Sequence of chain 1.A:
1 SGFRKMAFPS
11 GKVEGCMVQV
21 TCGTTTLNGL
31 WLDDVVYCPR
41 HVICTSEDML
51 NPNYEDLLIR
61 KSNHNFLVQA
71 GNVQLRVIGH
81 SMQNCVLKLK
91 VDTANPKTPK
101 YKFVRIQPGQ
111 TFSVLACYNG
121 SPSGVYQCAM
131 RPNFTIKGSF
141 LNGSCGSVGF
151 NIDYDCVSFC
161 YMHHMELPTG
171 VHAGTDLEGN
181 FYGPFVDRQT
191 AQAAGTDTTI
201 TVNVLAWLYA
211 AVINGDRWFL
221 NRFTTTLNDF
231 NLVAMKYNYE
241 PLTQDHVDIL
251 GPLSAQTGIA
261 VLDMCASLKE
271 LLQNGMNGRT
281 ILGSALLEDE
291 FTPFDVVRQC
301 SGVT

Sequence of chain 2.A:
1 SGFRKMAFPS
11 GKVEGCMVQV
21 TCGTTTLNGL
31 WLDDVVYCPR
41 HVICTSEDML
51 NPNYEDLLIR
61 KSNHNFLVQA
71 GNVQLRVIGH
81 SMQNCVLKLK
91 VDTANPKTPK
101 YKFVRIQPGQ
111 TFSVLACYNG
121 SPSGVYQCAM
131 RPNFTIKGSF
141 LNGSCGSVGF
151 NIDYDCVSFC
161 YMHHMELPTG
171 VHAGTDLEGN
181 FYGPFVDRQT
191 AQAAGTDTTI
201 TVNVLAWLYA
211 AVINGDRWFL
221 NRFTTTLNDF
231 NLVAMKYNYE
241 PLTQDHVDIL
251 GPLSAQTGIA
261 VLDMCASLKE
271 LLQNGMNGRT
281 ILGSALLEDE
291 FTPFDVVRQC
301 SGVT

Binding-site contacts:
Ligand atom N3 contacts residue HIS164 of chain 1.A at 3.9 Å.
Ligand atom C7 contacts residue LEU141 of chain 1.A at 3.9 Å (hydrophobic).
Ligand atom N3 contacts residue GLU166 of chain 1.A at 3.7 Å.
Ligand atom C3 contacts residue MET165 of chain 1.A at 3.9 Å (hydrophobic).
Ligand atom C10 contacts residue ASN142 of chain 1.A at 3.7 Å.
Ligand atom C9 contacts residue PHE140 of chain 1.A at 3.8 Å (hydrophobic).
Ligand atom C13 contacts residue MET49 of chain 1.A at 3.8 Å (hydrophobic).
Ligand atom O1 contacts residue GLU166 of chain 1.A at 2.9 Å (salt-bridge).
Ligand atom C6 contacts residue CYS145 of chain 1.A at 3.4 Å (hydrophobic).
Ligand atom C13 contacts residue HIS41 of chain 1.A at 3.9 Å.
Ligand atom C6 contacts residue HIS164 of chain 1.A at 3.6 Å.
Ligand atom C9 contacts residue LEU141 of chain 1.A at 3.6 Å (hydrophobic).
Ligand atom N4 contacts residue SER144 of chain 1.A at 3.9 Å.
Ligand atom C14 contacts residue MET49 of chain 1.A at 3.7 Å (hydrophobic).
Ligand atom C11 contacts residue ASN142 of chain 1.A at 3.9 Å.
Ligand atom C4 contacts residue GLN189 of chain 1.A at 3.3 Å.
Ligand atom C8 contacts residue PHE140 of chain 1.A at 3.1 Å (hydrophobic).
Ligand atom C5 contacts residue MET165 of chain 1.A at 3.9 Å (hydrophobic).
Ligand atom C14 contacts residue HIS41 of chain 1.A at 3.4 Å.
Ligand atom C1 contacts residue TYR54 of chain 1.A at 3.8 Å (hydrophobic).
Ligand atom C9 contacts residue GLU166 of chain 1.A at 3.6 Å.
Ligand atom N2 contacts residue CYS145 of chain 1.A at 3.7 Å.
Ligand atom N3 contacts residue HIS163 of chain 1.A at 3.1 Å (h-bond).
Ligand atom C8 contacts residue GLU166 of chain 1.A at 3.6 Å.
Ligand atom C1 contacts residue MET49 of chain 1.A at 3.8 Å (hydrophobic).
Ligand atom C8 contacts residue LEU141 of chain 1.A at 3.5 Å (hydrophobic).
Ligand atom C1 contacts residue ASP187 of chain 1.A at 3.5 Å.
Ligand atom N3 contacts residue CYS145 of chain 1.A at 3.4 Å (h-bond).
Ligand atom C5 contacts residue GLU166 of chain 1.A at 3.9 Å.
Ligand atom C2 contacts residue MET49 of chain 1.A at 3.5 Å (hydrophobic).
Ligand atom O1 contacts residue MET165 of chain 1.A at 3.5 Å.
Ligand atom C7 contacts residue GLU166 of chain 1.A at 3.7 Å.
Ligand atom C1 contacts residue ARG188 of chain 1.A at 3.8 Å.
Ligand atom C5 contacts residue HIS164 of chain 1.A at 3.9 Å.
Ligand atom N4 contacts residue HIS163 of chain 1.A at 2.8 Å (h-bond).
Ligand atom C8 contacts residue ASN142 of chain 1.A at 3.9 Å.
Ligand atom N2 contacts residue GLU166 of chain 1.A at 4.0 Å.
Ligand atom N3 contacts residue MET165 of chain 1.A at 3.6 Å.
Ligand atom N4 contacts residue GLU166 of chain 1.A at 3.9 Å.
Ligand atom C9 contacts residue ASN142 of chain 1.A at 3.5 Å.

A small-molecule ligand and the protein it binds are described below.
Small molecule (SMILES): CC1CCN(C(=O)Cn2nnc3ccccc32)CC1